Binding-site contacts:
Ligand atom O3 contacts residue THR154 of chain 1.C at 3.4 Å (h-bond).
Ligand atom O2 contacts residue THR154 of chain 1.C at 3.8 Å.
Ligand atom C contacts residue SER265 of chain 1.C at 2.8 Å.
Ligand atom C1 contacts residue SER265 of chain 1.C at 2.7 Å.
Ligand atom C1 contacts residue ARG392 of chain 1.C at 3.7 Å.
Ligand atom C contacts residue ALA264 of chain 1.C at 3.7 Å (hydrophobic).
Ligand atom N1 contacts residue TRP384 of chain 1.C at 3.5 Å.
Ligand atom O contacts residue SER335 of chain 1.C at 3.4 Å (h-bond).
Ligand atom C8 contacts residue ASP328 of chain 1.C at 3.6 Å.
Ligand atom C3 contacts residue SER265 of chain 1.C at 3.8 Å.
Ligand atom O contacts residue GLY338 of chain 1.C at 3.1 Å (h-bond).
Ligand atom C13 contacts residue ASP328 of chain 1.C at 3.1 Å.
Ligand atom N contacts residue SER329 of chain 1.C at 3.3 Å.
Ligand atom C7 contacts residue ASP328 of chain 1.C at 3.8 Å.
Ligand atom O1 contacts residue SER330 of chain 1.C at 3.7 Å.
Ligand atom C2 contacts residue ARG392 of chain 1.C at 3.4 Å.
Ligand atom C13 contacts residue SER335 of chain 1.C at 3.7 Å.
Ligand atom C14 contacts residue SER335 of chain 1.C at 3.3 Å.
Ligand atom O contacts residue SER265 of chain 1.C at 2.6 Å (h-bond).
Ligand atom C3 contacts residue ARG392 of chain 1.C at 3.7 Å.
Ligand atom C14 contacts residue ASP328 of chain 1.C at 3.5 Å.
Ligand atom O contacts residue ALA339 of chain 1.C at 3.4 Å.
Ligand atom C14 contacts residue TRP327 of chain 1.C at 3.6 Å (hydrophobic).
Ligand atom C1 contacts residue ALA264 of chain 1.C at 2.9 Å (hydrophobic).
Ligand atom N contacts residue SER330 of chain 1.C at 3.4 Å (h-bond).
Ligand atom C2 contacts residue SER265 of chain 1.C at 3.3 Å.
Ligand atom C3 contacts residue ASP328 of chain 1.C at 3.4 Å.
Ligand atom O4 contacts residue SER335 of chain 1.C at 2.7 Å (h-bond).
Ligand atom O4 contacts residue TRP327 of chain 1.C at 3.0 Å (h-bond).
Ligand atom O1 contacts residue ARG392 of chain 1.C at 3.1 Å (salt-bridge).
Ligand atom C3 contacts residue SER329 of chain 1.C at 3.7 Å.
Ligand atom C6 contacts residue ASP328 of chain 1.C at 3.5 Å.
Ligand atom C4 contacts residue SER330 of chain 1.C at 3.8 Å.
Ligand atom C contacts residue SER335 of chain 1.C at 3.5 Å.
Ligand atom C10 contacts residue THR154 of chain 1.C at 3.5 Å.
Ligand atom C9 contacts residue THR154 of chain 1.C at 3.7 Å.
Ligand atom C12 contacts residue NA1 of chain 1.N at 3.5 Å.
Ligand atom C13 contacts residue TRP327 of chain 1.C at 3.5 Å (hydrophobic).
Ligand atom O contacts residue ALA264 of chain 1.C at 3.5 Å.
Ligand atom C13 contacts residue SER329 of chain 1.C at 3.3 Å.

The protein below binds the small molecule below.
Small molecule (SMILES): O=C(NCCc1ccc(O)c(O)c1)Nc1ccc(O)c(O)c1

Sequence of chain 1.C:
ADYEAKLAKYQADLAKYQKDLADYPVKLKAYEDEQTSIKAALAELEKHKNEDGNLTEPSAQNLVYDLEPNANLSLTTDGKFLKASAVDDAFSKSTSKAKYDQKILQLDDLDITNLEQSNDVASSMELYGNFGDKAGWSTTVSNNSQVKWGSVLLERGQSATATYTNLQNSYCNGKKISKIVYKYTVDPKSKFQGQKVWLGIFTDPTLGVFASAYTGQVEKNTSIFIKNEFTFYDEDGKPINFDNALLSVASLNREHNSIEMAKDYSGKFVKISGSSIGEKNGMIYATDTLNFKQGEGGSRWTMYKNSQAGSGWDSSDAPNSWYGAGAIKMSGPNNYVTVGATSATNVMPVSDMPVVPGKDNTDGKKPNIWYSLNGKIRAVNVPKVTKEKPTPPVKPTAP